Binding-site contacts:
Ligand atom O5 contacts residue ASP387 of chain 1.A at 4.0 Å.
Ligand atom O4 contacts residue TYR385 of chain 1.A at 4.2 Å.
Ligand atom C4 contacts residue TYR385 of chain 1.A at 4.1 Å (hydrophobic).
Ligand atom C4 contacts residue ASN246 of chain 1.A at 4.2 Å.
Ligand atom C5 contacts residue TYR385 of chain 1.A at 3.8 Å (hydrophobic).
Ligand atom C5 contacts residue ASN246 of chain 1.A at 3.6 Å.
Ligand atom C8 contacts residue SER245 of chain 1.A at 4.0 Å.
Ligand atom C8 contacts residue LEU244 of chain 1.A at 3.6 Å (hydrophobic).
Ligand atom C4 contacts residue ASP387 of chain 1.A at 4.1 Å.
Ligand atom O5 contacts residue ASN246 of chain 1.A at 2.4 Å (h-bond).
Ligand atom O5 contacts residue TYR385 of chain 1.A at 4.3 Å.
Ligand atom O7 contacts residue TYR385 of chain 1.A at 3.7 Å.
Ligand atom C2 contacts residue TYR389 of chain 1.A at 3.7 Å (hydrophobic).
Ligand atom O5 contacts residue HIS397 of chain 1.A at 3.6 Å.
Ligand atom O4 contacts residue ASP387 of chain 1.A at 4.3 Å.
Ligand atom C1 contacts residue TYR389 of chain 1.A at 3.8 Å (hydrophobic).
Ligand atom C5 contacts residue HIS397 of chain 1.A at 4.1 Å.
Ligand atom C1 contacts residue ASP387 of chain 1.A at 3.6 Å.
Ligand atom C4 contacts residue TYR385 of chain 1.A at 4.2 Å (hydrophobic).
Ligand atom C3 contacts residue ASP387 of chain 1.A at 3.7 Å.
Ligand atom C1 contacts residue ASN246 of chain 1.A at 1.4 Å.
Ligand atom N2 contacts residue ASN246 of chain 1.A at 2.7 Å (h-bond).
Ligand atom C3 contacts residue ASN246 of chain 1.A at 3.8 Å.
Ligand atom C6 contacts residue TYR385 of chain 1.A at 4.2 Å (hydrophobic).
Ligand atom N2 contacts residue TYR389 of chain 1.A at 3.2 Å (h-bond).
Ligand atom C1 contacts residue TYR385 of chain 1.A at 4.0 Å (hydrophobic).
Ligand atom O6 contacts residue ASN258 of chain 1.A at 3.2 Å (h-bond).
Ligand atom C1 contacts residue HIS397 of chain 1.A at 3.8 Å.
Ligand atom C2 contacts residue ASN246 of chain 1.A at 2.4 Å.
Ligand atom C7 contacts residue ASN246 of chain 1.A at 3.7 Å.
Ligand atom O6 contacts residue PHE428 of chain 1.A at 3.9 Å.
Ligand atom C3 contacts residue TYR385 of chain 1.A at 4.0 Å (hydrophobic).
Ligand atom C2 contacts residue ASP387 of chain 1.A at 4.1 Å.
Ligand atom O3 contacts residue TYR389 of chain 1.A at 4.3 Å.
Ligand atom C5 contacts residue ASP387 of chain 1.A at 3.6 Å.
Ligand atom C6 contacts residue ASN258 of chain 1.A at 3.9 Å.
Ligand atom C3 contacts residue TYR389 of chain 1.A at 3.6 Å (hydrophobic).
Ligand atom C6 contacts residue TYR385 of chain 1.A at 4.3 Å (hydrophobic).
Ligand atom C7 contacts residue TYR389 of chain 1.A at 4.2 Å (hydrophobic).
Ligand atom C8 contacts residue ASN246 of chain 1.A at 3.9 Å.

Sequence of chain 1.A:
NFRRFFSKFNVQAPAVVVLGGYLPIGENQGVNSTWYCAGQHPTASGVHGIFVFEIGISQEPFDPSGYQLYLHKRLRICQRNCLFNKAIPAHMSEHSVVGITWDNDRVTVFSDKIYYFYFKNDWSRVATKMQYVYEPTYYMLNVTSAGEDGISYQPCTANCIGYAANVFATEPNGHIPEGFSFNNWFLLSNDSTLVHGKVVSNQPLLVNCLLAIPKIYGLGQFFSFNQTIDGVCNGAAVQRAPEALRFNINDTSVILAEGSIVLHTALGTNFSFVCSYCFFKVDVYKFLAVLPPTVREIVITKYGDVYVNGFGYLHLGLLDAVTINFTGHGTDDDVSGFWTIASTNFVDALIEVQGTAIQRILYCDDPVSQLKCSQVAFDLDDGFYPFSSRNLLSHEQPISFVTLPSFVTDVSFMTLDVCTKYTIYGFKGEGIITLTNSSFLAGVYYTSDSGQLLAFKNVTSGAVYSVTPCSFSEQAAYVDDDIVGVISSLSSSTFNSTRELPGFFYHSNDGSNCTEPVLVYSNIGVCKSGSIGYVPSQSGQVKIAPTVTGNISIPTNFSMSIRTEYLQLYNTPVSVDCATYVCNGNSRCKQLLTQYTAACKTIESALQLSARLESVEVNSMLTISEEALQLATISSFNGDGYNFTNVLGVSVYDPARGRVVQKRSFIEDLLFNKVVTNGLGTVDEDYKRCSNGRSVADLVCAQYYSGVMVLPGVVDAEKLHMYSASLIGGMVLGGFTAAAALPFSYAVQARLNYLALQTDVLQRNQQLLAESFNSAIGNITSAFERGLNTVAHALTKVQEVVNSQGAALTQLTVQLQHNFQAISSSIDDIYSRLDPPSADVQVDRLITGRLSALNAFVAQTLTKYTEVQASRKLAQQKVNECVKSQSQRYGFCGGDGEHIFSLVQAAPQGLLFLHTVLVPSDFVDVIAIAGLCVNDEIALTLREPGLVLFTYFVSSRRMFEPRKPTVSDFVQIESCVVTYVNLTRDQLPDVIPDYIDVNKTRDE

The small molecule below binds the protein below.
Small molecule (SMILES): CC(=O)N[C@H]1[C@H](O[C@H]2[C@H](O)[C@@H](NC(C)=O)CO[C@@H]2CO)O[C@H](CO)[C@@H](O[C@@H]2O[C@H](CO[C@H]3O[C@H](CO)[C@@H](O)[C@H](O[C@H]4O[C@H](CO)[C@@H](O)[C@H](O)[C@@H]4O)[C@@H]3O)[C@@H](O)[C@H](O[C@H]3O[C@H](CO)[C@@H](O)[C@H](O)[C@@H]3O[C@H]3O[C@H](CO)[C@@H](O)[C@H](O)[C@@H]3O)[C@@H]2O)[C@@H]1O